The small molecule below binds the protein below.
Small molecule (SMILES): Nc1nc2c(ncn2[C@H]2C[C@H](O)[C@@H](CO[P](=O)(O)O[P](=O)(O)OP(=O)(O)O)O2)c(=O)[nH]1

Binding-site contacts:
Ligand atom O2A contacts residue CA1 of chain 1.H at 2.7 Å.
Ligand atom O1B contacts residue HIS385 of chain 1.A at 2.7 Å (h-bond).
Ligand atom O1G contacts residue ARG405 of chain 1.A at 2.9 Å (salt-bridge).
Ligand atom C3' contacts residue GLU361 of chain 1.A at 3.0 Å.
Ligand atom PB contacts residue TYR413 of chain 1.A at 3.8 Å.
Ligand atom O3' contacts residue ARG318 of chain 1.A at 3.1 Å (salt-bridge).
Ligand atom O3' contacts residue GLU361 of chain 1.A at 2.2 Å (salt-bridge).
Ligand atom O3A contacts residue LYS409 of chain 1.A at 3.0 Å (salt-bridge).
Ligand atom O2G contacts residue CA1 of chain 1.H at 3.0 Å.
Ligand atom C2 contacts residue TYR413 of chain 1.A at 3.6 Å (hydrophobic).
Ligand atom O5' contacts residue C429 of chain 1.B at 3.8 Å.
Ligand atom C1' contacts residue ARG318 of chain 1.A at 3.8 Å.
Ligand atom C8 contacts residue C429 of chain 1.B at 3.5 Å.
Ligand atom N2 contacts residue TYR417 of chain 1.A at 3.4 Å.
Ligand atom O2A contacts residue ASP533 of chain 1.A at 2.9 Å (salt-bridge).
Ligand atom O3G contacts residue ARG405 of chain 1.A at 3.1 Å (salt-bridge).
Ligand atom O4' contacts residue C429 of chain 1.B at 2.9 Å.
Ligand atom N7 contacts residue C429 of chain 1.B at 3.7 Å.
Ligand atom C2' contacts residue GLU361 of chain 1.A at 3.2 Å.
Ligand atom O3B contacts residue GLN359 of chain 1.A at 3.7 Å.
Ligand atom O1B contacts residue TYR413 of chain 1.A at 2.5 Å (h-bond).
Ligand atom O1G contacts residue LYS409 of chain 1.A at 3.2 Å (salt-bridge).
Ligand atom C5' contacts residue ASP533 of chain 1.A at 3.6 Å.
Ligand atom PA contacts residue LYS409 of chain 1.A at 3.7 Å.
Ligand atom O1A contacts residue LYS409 of chain 1.A at 3.0 Å (salt-bridge).
Ligand atom C4' contacts residue C429 of chain 1.B at 3.3 Å.
Ligand atom C5' contacts residue TYR413 of chain 1.A at 3.6 Å (hydrophobic).
Ligand atom O2A contacts residue C429 of chain 1.B at 2.8 Å (h-bond).
Ligand atom N9 contacts residue C429 of chain 1.B at 3.6 Å.
Ligand atom PA contacts residue C429 of chain 1.B at 3.8 Å.
Ligand atom O3B contacts residue HIS385 of chain 1.A at 3.3 Å.
Ligand atom O2B contacts residue GLN359 of chain 1.A at 2.9 Å (h-bond).
Ligand atom PG contacts residue ARG405 of chain 1.A at 3.8 Å.
Ligand atom PB contacts residue HIS385 of chain 1.A at 3.6 Å.
Ligand atom O2B contacts residue CA1 of chain 1.H at 2.9 Å.
Ligand atom O4' contacts residue ARG318 of chain 1.A at 3.7 Å.
Ligand atom O1B contacts residue GLN359 of chain 1.A at 3.5 Å.
Ligand atom C1' contacts residue C429 of chain 1.B at 3.4 Å.
Ligand atom O3G contacts residue GLN359 of chain 1.A at 3.4 Å (h-bond).
Ligand atom N1 contacts residue TYR413 of chain 1.A at 3.5 Å.

Sequence of chain 1.A:
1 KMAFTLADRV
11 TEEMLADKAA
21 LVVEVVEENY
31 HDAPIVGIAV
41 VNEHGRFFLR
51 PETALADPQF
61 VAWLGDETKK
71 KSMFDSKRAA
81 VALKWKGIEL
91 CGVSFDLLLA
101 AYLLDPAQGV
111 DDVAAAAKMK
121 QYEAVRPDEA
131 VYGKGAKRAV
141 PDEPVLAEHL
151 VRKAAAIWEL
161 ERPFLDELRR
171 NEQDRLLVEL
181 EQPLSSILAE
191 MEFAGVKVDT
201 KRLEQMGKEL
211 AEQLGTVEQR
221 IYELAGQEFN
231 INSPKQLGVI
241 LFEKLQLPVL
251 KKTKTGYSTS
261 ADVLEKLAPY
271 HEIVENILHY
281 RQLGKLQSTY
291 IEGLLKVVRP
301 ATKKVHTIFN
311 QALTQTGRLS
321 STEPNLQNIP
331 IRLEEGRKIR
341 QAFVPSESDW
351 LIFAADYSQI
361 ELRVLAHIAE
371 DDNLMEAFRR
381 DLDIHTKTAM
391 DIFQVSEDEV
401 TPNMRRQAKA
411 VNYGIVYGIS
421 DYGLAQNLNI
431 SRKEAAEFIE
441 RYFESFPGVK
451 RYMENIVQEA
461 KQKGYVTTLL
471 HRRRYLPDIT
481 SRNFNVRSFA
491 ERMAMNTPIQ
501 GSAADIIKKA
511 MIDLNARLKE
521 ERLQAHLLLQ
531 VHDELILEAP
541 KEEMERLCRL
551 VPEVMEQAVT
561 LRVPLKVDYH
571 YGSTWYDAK